Binding-site contacts:
Ligand atom C10 contacts residue MET221 of chain 8.A at 4.0 Å (hydrophobic).
Ligand atom C1 contacts residue ASN198 of chain 8.A at 4.0 Å.
Ligand atom C10 contacts residue LEU106 of chain 8.A at 4.0 Å (hydrophobic).
Ligand atom C18 contacts residue TYR152 of chain 8.A at 3.8 Å (hydrophobic).
Ligand atom C19 contacts residue VAL191 of chain 8.A at 4.0 Å (hydrophobic).
Ligand atom C19 contacts residue TYR152 of chain 8.A at 3.9 Å (hydrophobic).
Ligand atom C17 contacts residue TYR128 of chain 8.A at 3.8 Å (hydrophobic).
Ligand atom C20 contacts residue VAL191 of chain 8.A at 3.5 Å (hydrophobic).
Ligand atom N12 contacts residue TYR128 of chain 8.A at 2.5 Å (h-bond).
Ligand atom C11 contacts residue ILE104 of chain 8.A at 3.5 Å (hydrophobic).
Ligand atom C7 contacts residue PHE124 of chain 8.A at 3.8 Å (hydrophobic).
Ligand atom N9 contacts residue TYR128 of chain 8.A at 4.1 Å.
Ligand atom C7 contacts residue TYR197 of chain 8.A at 3.5 Å (hydrophobic).
Ligand atom C13 contacts residue TYR128 of chain 8.A at 3.0 Å (hydrophobic).
Ligand atom N4 contacts residue DMS1 of chain 8.F at 3.6 Å (h-bond).
Ligand atom C11 contacts residue TYR128 of chain 8.A at 3.4 Å (hydrophobic).
Ligand atom C21 contacts residue ILE104 of chain 8.A at 3.5 Å (hydrophobic).
Ligand atom N5 contacts residue ASN219 of chain 8.A at 4.1 Å.
Ligand atom C11 contacts residue MET221 of chain 8.A at 4.0 Å (hydrophobic).
Ligand atom C13 contacts residue SER126 of chain 8.A at 3.7 Å.
Ligand atom C21 contacts residue MET224 of chain 8.A at 4.0 Å (hydrophobic).
Ligand atom C15 contacts residue TYR128 of chain 8.A at 3.0 Å (hydrophobic).
Ligand atom C14 contacts residue TYR197 of chain 8.A at 4.1 Å (hydrophobic).
Ligand atom C14 contacts residue SER126 of chain 8.A at 3.6 Å.
Ligand atom C20 contacts residue VAL188 of chain 8.A at 3.7 Å (hydrophobic).
Ligand atom C19 contacts residue VAL188 of chain 8.A at 3.5 Å (hydrophobic).
Ligand atom C1 contacts residue DMS1 of chain 8.F at 4.1 Å.
Ligand atom C10 contacts residue ILE104 of chain 8.A at 3.9 Å (hydrophobic).
Ligand atom C17 contacts residue ILE104 of chain 8.A at 3.8 Å (hydrophobic).
Ligand atom C13 contacts residue TYR197 of chain 8.A at 4.0 Å (hydrophobic).
Ligand atom C18 contacts residue VAL188 of chain 8.A at 3.9 Å (hydrophobic).
Ligand atom C10 contacts residue TYR128 of chain 8.A at 3.6 Å (hydrophobic).
Ligand atom C8 contacts residue TYR197 of chain 8.A at 3.4 Å (hydrophobic).
Ligand atom C16 contacts residue ILE104 of chain 8.A at 3.7 Å (hydrophobic).
Ligand atom C7 contacts residue LEU106 of chain 8.A at 4.1 Å (hydrophobic).
Ligand atom C8 contacts residue PHE124 of chain 8.A at 3.6 Å (hydrophobic).
Ligand atom N5 contacts residue DMS1 of chain 8.F at 3.9 Å.
Ligand atom C16 contacts residue TYR128 of chain 8.A at 2.9 Å (hydrophobic).
Ligand atom N4 contacts residue ASN219 of chain 8.A at 4.0 Å.
Ligand atom C14 contacts residue TYR128 of chain 8.A at 3.3 Å (hydrophobic).

Sequence of chain 8.A:
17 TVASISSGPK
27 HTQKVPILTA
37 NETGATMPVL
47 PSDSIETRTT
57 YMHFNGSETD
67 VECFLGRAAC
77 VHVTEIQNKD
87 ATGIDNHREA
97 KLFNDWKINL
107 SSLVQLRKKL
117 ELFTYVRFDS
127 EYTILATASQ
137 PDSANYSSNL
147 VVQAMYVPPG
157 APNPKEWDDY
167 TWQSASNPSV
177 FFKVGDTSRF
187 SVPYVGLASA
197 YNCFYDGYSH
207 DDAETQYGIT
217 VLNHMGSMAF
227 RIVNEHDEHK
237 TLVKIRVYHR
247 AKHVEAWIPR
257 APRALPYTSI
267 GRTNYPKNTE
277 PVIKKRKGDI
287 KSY

The protein below binds the small molecule below.
Small molecule (SMILES): COc1ccc(N2CCN(c3cccc(C)c3)CC2)nn1